Sequence of chain 1.A:
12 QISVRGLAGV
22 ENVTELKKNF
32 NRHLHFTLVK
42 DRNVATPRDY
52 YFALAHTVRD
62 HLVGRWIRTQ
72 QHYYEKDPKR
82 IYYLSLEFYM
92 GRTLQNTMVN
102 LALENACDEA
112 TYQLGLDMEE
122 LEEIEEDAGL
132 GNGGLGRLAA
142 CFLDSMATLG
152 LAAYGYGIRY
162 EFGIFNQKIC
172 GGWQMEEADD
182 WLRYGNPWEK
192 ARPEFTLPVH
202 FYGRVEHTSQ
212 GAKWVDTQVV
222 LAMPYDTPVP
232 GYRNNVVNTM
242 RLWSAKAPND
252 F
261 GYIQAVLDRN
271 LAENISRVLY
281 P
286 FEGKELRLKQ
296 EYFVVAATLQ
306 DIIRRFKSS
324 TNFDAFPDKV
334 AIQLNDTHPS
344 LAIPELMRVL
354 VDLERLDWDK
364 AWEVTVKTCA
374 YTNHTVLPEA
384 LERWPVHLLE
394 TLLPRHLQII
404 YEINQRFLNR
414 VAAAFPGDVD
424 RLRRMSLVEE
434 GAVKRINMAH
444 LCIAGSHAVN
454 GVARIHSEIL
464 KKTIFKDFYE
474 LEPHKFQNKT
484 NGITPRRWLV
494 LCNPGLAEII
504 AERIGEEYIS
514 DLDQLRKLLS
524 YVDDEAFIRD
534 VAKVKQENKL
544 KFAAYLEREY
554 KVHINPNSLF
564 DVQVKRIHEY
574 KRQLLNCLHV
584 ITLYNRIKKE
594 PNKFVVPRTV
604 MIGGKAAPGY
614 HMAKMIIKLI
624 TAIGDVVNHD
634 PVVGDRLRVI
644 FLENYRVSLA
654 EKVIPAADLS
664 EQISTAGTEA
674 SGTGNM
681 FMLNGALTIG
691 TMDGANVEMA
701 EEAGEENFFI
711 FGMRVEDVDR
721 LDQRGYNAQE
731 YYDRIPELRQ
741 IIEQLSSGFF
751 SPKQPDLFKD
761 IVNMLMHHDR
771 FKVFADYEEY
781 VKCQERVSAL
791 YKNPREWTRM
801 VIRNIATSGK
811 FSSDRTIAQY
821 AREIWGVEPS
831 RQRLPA

Binding-site contacts:
Ligand atom N1 contacts residue PO41 of chain 1.B at 3.5 Å (h-bond).
Ligand atom C4 contacts residue SER674 of chain 1.A at 4.0 Å.
Ligand atom C4 contacts residue HIS377 of chain 1.A at 4.1 Å.
Ligand atom O3 contacts residue HIS377 of chain 1.A at 4.3 Å.
Ligand atom O6 contacts residue VAL455 of chain 1.A at 3.6 Å.
Ligand atom C5 contacts residue LEU136 of chain 1.A at 4.2 Å (hydrophobic).
Ligand atom O6 contacts residue LEU139 of chain 1.A at 4.0 Å.
Ligand atom O4 contacts residue ASN484 of chain 1.A at 3.6 Å.
Ligand atom O4 contacts residue GLY675 of chain 1.A at 3.0 Å (h-bond).
Ligand atom C6 contacts residue ASN484 of chain 1.A at 3.6 Å.
Ligand atom C4 contacts residue GLY675 of chain 1.A at 3.5 Å.
Ligand atom C3 contacts residue SER674 of chain 1.A at 4.0 Å.
Ligand atom O3 contacts residue ALA673 of chain 1.A at 3.2 Å (h-bond).
Ligand atom C2 contacts residue PO41 of chain 1.B at 3.3 Å.
Ligand atom C6 contacts residue GLY135 of chain 1.A at 4.2 Å.
Ligand atom C2 contacts residue GLU672 of chain 1.A at 3.7 Å.
Ligand atom C2 contacts residue ALA673 of chain 1.A at 4.3 Å (hydrophobic).
Ligand atom O3 contacts residue GLU672 of chain 1.A at 2.5 Å (salt-bridge).
Ligand atom C5 contacts residue ASN484 of chain 1.A at 4.4 Å.
Ligand atom N1 contacts residue HIS377 of chain 1.A at 2.6 Å (h-bond).
Ligand atom O3 contacts residue SER674 of chain 1.A at 2.8 Å (h-bond).
Ligand atom C5 contacts residue PO41 of chain 1.B at 3.3 Å.
Ligand atom C4 contacts residue ASN484 of chain 1.A at 3.9 Å.
Ligand atom C4 contacts residue PO41 of chain 1.B at 4.2 Å.
Ligand atom C5 contacts residue HIS377 of chain 1.A at 3.9 Å.
Ligand atom O6 contacts residue ASN484 of chain 1.A at 3.0 Å (h-bond).
Ligand atom C6 contacts residue LEU139 of chain 1.A at 4.2 Å (hydrophobic).
Ligand atom O4 contacts residue SER674 of chain 1.A at 3.9 Å.
Ligand atom O4 contacts residue PO41 of chain 1.B at 4.4 Å.
Ligand atom C3 contacts residue PO41 of chain 1.B at 3.6 Å.
Ligand atom O4 contacts residue THR676 of chain 1.A at 3.8 Å.
Ligand atom C2 contacts residue HIS377 of chain 1.A at 3.0 Å.
Ligand atom O3 contacts residue GLY675 of chain 1.A at 2.9 Å (h-bond).
Ligand atom C2 contacts residue THR378 of chain 1.A at 4.3 Å.
Ligand atom C3 contacts residue HIS377 of chain 1.A at 4.1 Å.
Ligand atom C6 contacts residue HIS377 of chain 1.A at 3.5 Å.
Ligand atom O6 contacts residue HIS377 of chain 1.A at 2.7 Å (h-bond).
Ligand atom C6 contacts residue LEU136 of chain 1.A at 4.0 Å (hydrophobic).
Ligand atom C3 contacts residue GLY675 of chain 1.A at 3.5 Å.
Ligand atom C3 contacts residue GLU672 of chain 1.A at 3.1 Å.

This small molecule binds to this protein.
Small molecule (SMILES): OC[C@H]1NC[C@@H](O)[C@@H]1O